The protein below binds the small molecule below.
Small molecule (SMILES): Nc1nc(O)c2nc(CNc3ccc(C(=O)O)cc3)cnc2n1

Sequence of chain 1.B:
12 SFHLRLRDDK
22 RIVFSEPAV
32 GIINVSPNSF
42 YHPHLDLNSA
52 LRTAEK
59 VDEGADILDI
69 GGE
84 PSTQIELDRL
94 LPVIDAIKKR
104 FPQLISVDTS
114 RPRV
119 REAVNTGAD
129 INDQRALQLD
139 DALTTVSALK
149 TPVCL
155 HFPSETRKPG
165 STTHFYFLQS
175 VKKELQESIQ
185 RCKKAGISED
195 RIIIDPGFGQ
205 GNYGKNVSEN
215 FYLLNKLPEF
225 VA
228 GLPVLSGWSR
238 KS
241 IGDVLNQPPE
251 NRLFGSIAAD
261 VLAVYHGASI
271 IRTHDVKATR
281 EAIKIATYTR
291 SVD

Binding-site contacts:
Ligand atom C10 contacts residue TYR207 of chain 1.B at 3.2 Å (hydrophobic).
Ligand atom O22 contacts residue SER239 of chain 1.B at 2.7 Å (h-bond).
Ligand atom C16 contacts residue LYS238 of chain 1.B at 3.6 Å.
Ligand atom N6 contacts residue LYS238 of chain 1.B at 3.2 Å (salt-bridge).
Ligand atom C2 contacts residue LYS238 of chain 1.B at 3.6 Å.
Ligand atom O1 contacts residue LYS238 of chain 1.B at 2.6 Å (salt-bridge).
Ligand atom C3 contacts residue ARG272 of chain 1.B at 3.6 Å.
Ligand atom C12 contacts residue ASP111 of chain 1.B at 3.6 Å.
Ligand atom N14 contacts residue TYR207 of chain 1.B at 3.3 Å (h-bond).
Ligand atom N6 contacts residue ARG272 of chain 1.B at 3.5 Å (salt-bridge).
Ligand atom C17 contacts residue TYR207 of chain 1.B at 3.7 Å (hydrophobic).
Ligand atom N8 contacts residue GLN132 of chain 1.B at 3.4 Å.
Ligand atom N4 contacts residue ASP199 of chain 1.B at 2.7 Å (salt-bridge).
Ligand atom N8 contacts residue ASP111 of chain 1.B at 2.9 Å (salt-bridge).
Ligand atom O23 contacts residue LYS238 of chain 1.B at 3.5 Å.
Ligand atom O22 contacts residue GLN204 of chain 1.B at 2.9 Å (h-bond).
Ligand atom C7 contacts residue MSE154 of chain 1.B at 3.7 Å.
Ligand atom N11 contacts residue CYS152 of chain 1.B at 3.7 Å.
Ligand atom N8 contacts residue TYR207 of chain 1.B at 3.7 Å.
Ligand atom C12 contacts residue ARG272 of chain 1.B at 3.5 Å.
Ligand atom N11 contacts residue ASP199 of chain 1.B at 2.9 Å (salt-bridge).
Ligand atom C12 contacts residue TYR207 of chain 1.B at 3.5 Å (hydrophobic).
Ligand atom C7 contacts residue ASP199 of chain 1.B at 3.2 Å.
Ligand atom C15 contacts residue LYS238 of chain 1.B at 3.7 Å.
Ligand atom N4 contacts residue MSE154 of chain 1.B at 3.6 Å (h-bond).
Ligand atom C21 contacts residue SER239 of chain 1.B at 3.4 Å.
Ligand atom C10 contacts residue ARG272 of chain 1.B at 3.5 Å.
Ligand atom C5 contacts residue ARG272 of chain 1.B at 3.6 Å.
Ligand atom C7 contacts residue ASN130 of chain 1.B at 3.6 Å.
Ligand atom C19 contacts residue GLY203 of chain 1.B at 3.6 Å.
Ligand atom C3 contacts residue TYR207 of chain 1.B at 3.4 Å (hydrophobic).
Ligand atom O1 contacts residue GLY234 of chain 1.B at 3.5 Å (h-bond).
Ligand atom N8 contacts residue ARG272 of chain 1.B at 3.5 Å.
Ligand atom C18 contacts residue LYS238 of chain 1.B at 3.6 Å.
Ligand atom C12 contacts residue GLN132 of chain 1.B at 3.6 Å.
Ligand atom N6 contacts residue TYR207 of chain 1.B at 3.1 Å (h-bond).
Ligand atom N9 contacts residue ASN130 of chain 1.B at 3.1 Å (h-bond).
Ligand atom C5 contacts residue TYR207 of chain 1.B at 3.6 Å (hydrophobic).
Ligand atom O23 contacts residue SER239 of chain 1.B at 2.7 Å (h-bond).
Ligand atom N11 contacts residue ASN130 of chain 1.B at 2.8 Å (h-bond).